Sequence of chain 1.F:
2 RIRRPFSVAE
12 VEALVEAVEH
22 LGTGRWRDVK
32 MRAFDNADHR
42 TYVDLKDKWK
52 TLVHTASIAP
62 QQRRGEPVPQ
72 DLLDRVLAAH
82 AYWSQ

Binding-site contacts:
Ligand atom N6 contacts residue DT3 of chain 1.A at 2.8 Å (h-bond).
Ligand atom N1 contacts residue DT3 of chain 1.A at 2.7 Å (h-bond).
Ligand atom OP3 contacts residue ILE3 of chain 1.F at 3.6 Å (h-bond).
Ligand atom OP2 contacts residue ARG41 of chain 1.F at 3.5 Å (salt-bridge).
Ligand atom N4 contacts residue ASP48 of chain 1.F at 3.0 Å (salt-bridge).
Ligand atom N1 contacts residue DT2 of chain 1.A at 2.8 Å (h-bond).
Ligand atom N3 contacts residue DG5 of chain 1.A at 2.8 Å (h-bond).
Ligand atom N3 contacts residue DG7 of chain 1.A at 2.7 Å (h-bond).
Ligand atom O2 contacts residue DA4 of chain 1.A at 3.4 Å.
Ligand atom OP1 contacts residue ARG5 of chain 1.F at 3.6 Å.
Ligand atom N6 contacts residue DT2 of chain 1.A at 3.0 Å (h-bond).
Ligand atom C2 contacts residue DG7 of chain 1.A at 3.3 Å.
Ligand atom O2 contacts residue DG5 of chain 1.A at 2.6 Å (h-bond).
Ligand atom N4 contacts residue DG6 of chain 1.A at 3.1 Å (h-bond).
Ligand atom C2 contacts residue DT1 of chain 1.A at 3.5 Å.
Ligand atom C2 contacts residue DG5 of chain 1.A at 3.4 Å.
Ligand atom C2 contacts residue DT3 of chain 1.A at 3.4 Å.
Ligand atom C6 contacts residue DT3 of chain 1.A at 3.4 Å.
Ligand atom N4 contacts residue DG5 of chain 1.A at 2.8 Å (h-bond).
Ligand atom N4 contacts residue LYS51 of chain 1.F at 3.4 Å (salt-bridge).
Ligand atom N1 contacts residue DG7 of chain 1.A at 3.5 Å (h-bond).
Ligand atom C5 contacts residue ASP48 of chain 1.F at 3.6 Å.
Ligand atom O4 contacts residue DA4 of chain 1.A at 3.5 Å (h-bond).
Ligand atom N1 contacts residue DT1 of chain 1.A at 3.0 Å (h-bond).
Ligand atom N4 contacts residue DG7 of chain 1.A at 2.8 Å (h-bond).
Ligand atom O2 contacts residue DG5 of chain 1.A at 3.5 Å (h-bond).
Ligand atom O4' contacts residue DG7 of chain 1.A at 3.5 Å (h-bond).
Ligand atom OP3 contacts residue ARG4 of chain 1.F at 2.7 Å.
Ligand atom OP1 contacts residue ILE3 of chain 1.F at 3.1 Å (h-bond).
Ligand atom OP1 contacts residue ARG2 of chain 1.F at 2.5 Å (salt-bridge).
Ligand atom N1 contacts residue DA4 of chain 1.A at 3.4 Å.
Ligand atom OP3 contacts residue ARG5 of chain 1.F at 2.3 Å (salt-bridge).
Ligand atom OP2 contacts residue ARG2 of chain 1.F at 2.8 Å (salt-bridge).
Ligand atom O2 contacts residue DG6 of chain 1.A at 2.7 Å (h-bond).
Ligand atom N3 contacts residue DA4 of chain 1.A at 3.0 Å (h-bond).
Ligand atom N6 contacts residue DT1 of chain 1.A at 3.1 Å (h-bond).
Ligand atom N3 contacts residue DG6 of chain 1.A at 2.9 Å (h-bond).
Ligand atom C2 contacts residue DG6 of chain 1.A at 3.4 Å.
Ligand atom C2 contacts residue DT2 of chain 1.A at 3.4 Å.
Ligand atom O2 contacts residue DG7 of chain 1.A at 2.5 Å (h-bond).

A protein and the small-molecule ligand that binds it are described below.
Small molecule (SMILES): Cc1cn([C@H]2C[C@H](O[P](=O)(O)OC[C@H]3O[C@@H](n4cnc5c(N)ncnc54)C[C@@H]3O[P](=O)(O)OC[C@H]3O[C@@H](n4cnc5c(N)ncnc54)C[C@@H]3O[P](=O)(O)OC[C@H]3O[C@@H](n4cnc5c(N)ncnc54)C[C@@H]3O)[C@@H](CO[P](=O)(O)O[C@H]3C[C@H](n4ccc(N)nc4=O)O[C@@H]3CO[P](=O)(O)O[C@H]3C[C@H](n4ccc(N)nc4=O)O[C@@H]3CO[P](=O)(O)O[C@H]3C[C@H](n4ccc(N)nc4=O)O[C@@H]3COP(=O)(O)O)O2)c(=O)[nH]c1=O